Binding-site contacts:
Ligand atom O15 contacts residue ASP170 of chain 1.A at 2.7 Å (salt-bridge).
Ligand atom C11 contacts residue GLU51 of chain 1.A at 3.6 Å.
Ligand atom O13 contacts residue GLY52 of chain 1.A at 3.2 Å.
Ligand atom O11 contacts residue MPD1 of chain 1.G at 3.3 Å.
Ligand atom C3 contacts residue GLY168 of chain 1.A at 3.4 Å.
Ligand atom C13 contacts residue GLY55 of chain 1.A at 3.6 Å.
Ligand atom N6 contacts residue PHE54 of chain 1.A at 3.6 Å.
Ligand atom N1 contacts residue ILE49 of chain 1.A at 3.5 Å.
Ligand atom N2 contacts residue ALA68 of chain 1.A at 3.6 Å.
Ligand atom N1 contacts residue GLY168 of chain 1.A at 3.6 Å.
Ligand atom C1 contacts residue LEU215 of chain 1.A at 3.7 Å (hydrophobic).
Ligand atom O11 contacts residue LYS3 of chain 1.B at 2.3 Å (salt-bridge).
Ligand atom O contacts residue GLY50 of chain 1.A at 3.6 Å.
Ligand atom C2 contacts residue LEU215 of chain 1.A at 3.5 Å (hydrophobic).
Ligand atom C10 contacts residue ARG2 of chain 1.B at 3.4 Å.
Ligand atom C2 contacts residue ALA68 of chain 1.A at 3.5 Å (hydrophobic).
Ligand atom C7 contacts residue GLY212 of chain 1.A at 3.5 Å.
Ligand atom C3 contacts residue LEU215 of chain 1.A at 3.5 Å (hydrophobic).
Ligand atom N contacts residue LEU215 of chain 1.A at 3.4 Å.
Ligand atom C17 contacts residue LYS3 of chain 1.B at 2.4 Å.
Ligand atom C18 contacts residue LYS3 of chain 1.B at 1.3 Å.
Ligand atom N5 contacts residue GLU51 of chain 1.A at 3.6 Å.
Ligand atom C6 contacts residue ASP170 of chain 1.A at 3.6 Å.
Ligand atom N21 contacts residue LYS4 of chain 1.B at 3.2 Å (salt-bridge).
Ligand atom C14 contacts residue GLY55 of chain 1.A at 3.7 Å.
Ligand atom O14 contacts residue ASP170 of chain 1.A at 3.5 Å (salt-bridge).
Ligand atom C16 contacts residue PHE54 of chain 1.A at 3.5 Å (hydrophobic).
Ligand atom N2 contacts residue ILE116 of chain 1.A at 3.6 Å.
Ligand atom C3 contacts residue PHE166 of chain 1.A at 3.6 Å (hydrophobic).
Ligand atom O12 contacts residue ARG2 of chain 1.B at 2.7 Å (salt-bridge).
Ligand atom C10 contacts residue GLU51 of chain 1.A at 3.3 Å.
Ligand atom C18 contacts residue THR248 of chain 1.A at 3.7 Å.
Ligand atom N contacts residue GLY167 of chain 1.A at 3.0 Å (h-bond).
Ligand atom C3 contacts residue GLY167 of chain 1.A at 3.6 Å.
Ligand atom O13 contacts residue VAL53 of chain 1.A at 3.1 Å (h-bond).
Ligand atom N2 contacts residue GLU165 of chain 1.A at 3.0 Å (salt-bridge).
Ligand atom O13 contacts residue PHE54 of chain 1.A at 2.8 Å (h-bond).
Ligand atom O14 contacts residue GLY212 of chain 1.A at 2.6 Å (h-bond).
Ligand atom C4 contacts residue ILE245 of chain 1.A at 3.6 Å (hydrophobic).
Ligand atom O13 contacts residue GLY55 of chain 1.A at 3.6 Å (h-bond).

Sequence of chain 1.B:
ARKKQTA

Sequence of chain 1.A:
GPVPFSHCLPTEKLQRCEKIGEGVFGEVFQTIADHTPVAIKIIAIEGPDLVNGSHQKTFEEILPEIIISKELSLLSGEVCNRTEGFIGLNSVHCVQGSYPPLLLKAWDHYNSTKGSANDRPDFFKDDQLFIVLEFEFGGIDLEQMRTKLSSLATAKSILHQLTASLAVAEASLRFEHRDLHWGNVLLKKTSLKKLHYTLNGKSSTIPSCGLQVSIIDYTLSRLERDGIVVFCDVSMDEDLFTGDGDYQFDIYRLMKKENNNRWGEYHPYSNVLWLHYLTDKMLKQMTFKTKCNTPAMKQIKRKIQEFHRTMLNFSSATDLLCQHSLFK

A protein and the small-molecule ligand that binds it are described below.
Small molecule (SMILES): NC(=O)[C@@H](CC(=O)O)NC(=O)CCCCCNC(=O)[C@H]1O[C@@H](n2cnc3c(N)ncnc32)[C@H](O)[C@@H]1O